The small molecule below binds the protein below.
Small molecule (SMILES): O=C([O-])C(=O)[O-]

Sequence of chain 1.A:
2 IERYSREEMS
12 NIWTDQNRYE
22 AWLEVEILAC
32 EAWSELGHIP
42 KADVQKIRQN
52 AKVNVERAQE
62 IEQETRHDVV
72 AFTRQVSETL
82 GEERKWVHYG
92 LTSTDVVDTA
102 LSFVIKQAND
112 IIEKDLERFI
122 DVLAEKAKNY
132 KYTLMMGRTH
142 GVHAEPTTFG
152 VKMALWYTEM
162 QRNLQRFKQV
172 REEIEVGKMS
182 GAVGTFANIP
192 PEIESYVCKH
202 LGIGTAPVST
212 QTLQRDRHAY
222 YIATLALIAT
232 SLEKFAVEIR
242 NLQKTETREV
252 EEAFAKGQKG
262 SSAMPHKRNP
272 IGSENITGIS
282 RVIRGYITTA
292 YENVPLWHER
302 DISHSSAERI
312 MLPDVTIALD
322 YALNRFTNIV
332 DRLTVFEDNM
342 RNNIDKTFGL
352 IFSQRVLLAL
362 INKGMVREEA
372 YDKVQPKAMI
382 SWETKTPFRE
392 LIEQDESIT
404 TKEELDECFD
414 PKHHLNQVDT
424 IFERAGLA

Sequence of chain 4.A:
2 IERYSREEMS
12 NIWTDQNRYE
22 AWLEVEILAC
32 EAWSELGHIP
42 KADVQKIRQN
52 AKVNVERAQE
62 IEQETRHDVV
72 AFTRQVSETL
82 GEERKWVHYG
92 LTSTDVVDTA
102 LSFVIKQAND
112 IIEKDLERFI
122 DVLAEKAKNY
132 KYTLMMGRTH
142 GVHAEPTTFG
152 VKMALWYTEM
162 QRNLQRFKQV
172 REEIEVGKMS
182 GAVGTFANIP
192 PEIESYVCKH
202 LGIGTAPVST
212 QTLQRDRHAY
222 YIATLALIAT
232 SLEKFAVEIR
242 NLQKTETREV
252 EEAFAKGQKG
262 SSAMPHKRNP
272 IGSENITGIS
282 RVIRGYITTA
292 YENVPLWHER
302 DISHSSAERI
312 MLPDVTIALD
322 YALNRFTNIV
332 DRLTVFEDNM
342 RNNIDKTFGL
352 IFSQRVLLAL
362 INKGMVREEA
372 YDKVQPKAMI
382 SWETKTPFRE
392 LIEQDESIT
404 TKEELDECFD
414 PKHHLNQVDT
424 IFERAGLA

Binding-site contacts:
Ligand atom O3 contacts residue GLN259 of chain 1.A at 4.2 Å.
Ligand atom O3 contacts residue AMP1 of chain 1.C at 3.2 Å.
Ligand atom C1 contacts residue AMP1 of chain 1.C at 4.0 Å.
Ligand atom C2 contacts residue LYS268 of chain 1.A at 4.0 Å.
Ligand atom O4 contacts residue GLN259 of chain 1.A at 3.0 Å (h-bond).
Ligand atom O3 contacts residue HIS68 of chain 4.A at 3.7 Å.
Ligand atom O3 contacts residue LYS268 of chain 1.A at 4.1 Å.
Ligand atom C2 contacts residue GLN259 of chain 1.A at 3.9 Å.
Ligand atom O1 contacts residue SER94 of chain 4.A at 3.3 Å (h-bond).
Ligand atom O4 contacts residue LYS268 of chain 1.A at 4.0 Å.
Ligand atom O2 contacts residue SER94 of chain 4.A at 3.6 Å (h-bond).
Ligand atom O4 contacts residue HIS68 of chain 4.A at 4.2 Å.
Ligand atom O4 contacts residue SER94 of chain 4.A at 3.8 Å.
Ligand atom C2 contacts residue SER94 of chain 4.A at 3.3 Å.
Ligand atom C1 contacts residue HIS68 of chain 4.A at 4.3 Å.
Ligand atom O3 contacts residue SER94 of chain 4.A at 3.5 Å (h-bond).
Ligand atom C1 contacts residue SER94 of chain 4.A at 3.1 Å.
Ligand atom O2 contacts residue THR93 of chain 4.A at 4.0 Å.
Ligand atom O1 contacts residue AMP1 of chain 1.C at 3.7 Å.
Ligand atom C1 contacts residue LYS268 of chain 1.A at 4.0 Å.
Ligand atom O1 contacts residue THR93 of chain 4.A at 4.1 Å.